A protein and the small-molecule ligand that binds it are described below.
Small molecule (SMILES): OC[C@H]1O[C@@H](O)[C@H](O)[C@@H](O)[C@@H]1O

Binding-site contacts:
Ligand atom O6 contacts residue GLY19 of chain 1.A at 3.1 Å (h-bond).
Ligand atom C6 contacts residue SER18 of chain 1.A at 4.2 Å.
Ligand atom O5 contacts residue ASN83 of chain 1.A at 2.2 Å (h-bond).
Ligand atom C6 contacts residue GLY19 of chain 1.A at 4.2 Å.
Ligand atom O6 contacts residue SER18 of chain 1.A at 3.1 Å.
Ligand atom C6 contacts residue THR81 of chain 1.A at 4.0 Å.
Ligand atom C5 contacts residue GLY19 of chain 1.A at 4.4 Å.
Ligand atom C6 contacts residue PRO82 of chain 1.A at 4.4 Å (hydrophobic).
Ligand atom O6 contacts residue PRO82 of chain 1.A at 3.5 Å.
Ligand atom C5 contacts residue THR81 of chain 1.A at 4.1 Å.
Ligand atom C3 contacts residue ASN83 of chain 1.A at 3.7 Å.
Ligand atom O5 contacts residue PRO82 of chain 1.A at 4.3 Å.
Ligand atom C5 contacts residue ASN83 of chain 1.A at 3.6 Å.
Ligand atom O5 contacts residue THR81 of chain 1.A at 3.0 Å (h-bond).
Ligand atom O6 contacts residue ASN83 of chain 1.A at 3.3 Å (h-bond).
Ligand atom O2 contacts residue ASN83 of chain 1.A at 2.8 Å (h-bond).
Ligand atom C1 contacts residue ASN83 of chain 1.A at 1.4 Å.
Ligand atom C2 contacts residue ASN83 of chain 1.A at 2.3 Å.
Ligand atom C1 contacts residue THR81 of chain 1.A at 3.8 Å.
Ligand atom O6 contacts residue THR81 of chain 1.A at 3.8 Å.
Ligand atom C4 contacts residue ASN83 of chain 1.A at 4.1 Å.
Ligand atom C6 contacts residue ASN83 of chain 1.A at 4.3 Å.

Sequence of chain 1.A:
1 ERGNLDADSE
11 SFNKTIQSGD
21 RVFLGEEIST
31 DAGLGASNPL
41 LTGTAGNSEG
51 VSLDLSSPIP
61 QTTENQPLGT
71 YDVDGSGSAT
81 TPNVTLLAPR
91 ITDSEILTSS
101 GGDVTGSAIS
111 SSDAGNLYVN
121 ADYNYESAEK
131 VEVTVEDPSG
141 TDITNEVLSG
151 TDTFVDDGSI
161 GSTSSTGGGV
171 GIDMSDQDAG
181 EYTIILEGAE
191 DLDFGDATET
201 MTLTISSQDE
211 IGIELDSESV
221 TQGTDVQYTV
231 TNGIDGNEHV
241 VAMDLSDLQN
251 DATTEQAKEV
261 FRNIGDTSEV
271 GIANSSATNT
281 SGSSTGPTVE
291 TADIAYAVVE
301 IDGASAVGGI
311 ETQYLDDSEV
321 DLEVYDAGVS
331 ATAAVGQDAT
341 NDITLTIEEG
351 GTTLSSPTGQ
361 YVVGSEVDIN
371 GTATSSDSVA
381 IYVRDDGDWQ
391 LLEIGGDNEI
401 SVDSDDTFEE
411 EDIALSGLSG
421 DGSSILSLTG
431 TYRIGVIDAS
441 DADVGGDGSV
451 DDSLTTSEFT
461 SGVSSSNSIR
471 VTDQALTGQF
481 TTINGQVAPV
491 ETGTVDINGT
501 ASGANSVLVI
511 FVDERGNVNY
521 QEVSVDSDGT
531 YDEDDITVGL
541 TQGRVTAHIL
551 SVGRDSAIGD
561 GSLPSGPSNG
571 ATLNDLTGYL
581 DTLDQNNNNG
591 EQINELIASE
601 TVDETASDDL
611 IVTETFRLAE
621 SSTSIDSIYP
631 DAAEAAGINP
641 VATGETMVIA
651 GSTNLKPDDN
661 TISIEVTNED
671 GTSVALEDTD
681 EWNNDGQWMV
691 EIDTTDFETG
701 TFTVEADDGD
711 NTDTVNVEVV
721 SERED